Binding-site contacts:
Ligand atom C contacts residue PHE10 of chain 2.A at 3.7 Å (hydrophobic).
Ligand atom CZ3 contacts residue ILE8 of chain 2.A at 3.9 Å (hydrophobic).
Ligand atom CA contacts residue PHE10 of chain 2.A at 3.9 Å (hydrophobic).
Ligand atom CE2 contacts residue HIS115 of chain 1.A at 3.8 Å.
Ligand atom CG contacts residue ARG93 of chain 1.A at 3.7 Å.
Ligand atom NE1 contacts residue HIS115 of chain 1.A at 3.4 Å (h-bond).
Ligand atom N contacts residue GLN9 of chain 2.A at 2.8 Å (h-bond).
Ligand atom NE1 contacts residue PHE10 of chain 2.A at 3.4 Å.
Ligand atom CG2 contacts residue THR11 of chain 2.A at 3.9 Å.
Ligand atom CZ3 contacts residue PHE10 of chain 2.A at 3.8 Å (hydrophobic).
Ligand atom O contacts residue ILE8 of chain 2.A at 3.4 Å.
Ligand atom CB contacts residue ARG93 of chain 1.A at 3.7 Å.
Ligand atom CZ2 contacts residue PHE10 of chain 2.A at 3.9 Å (hydrophobic).
Ligand atom CE2 contacts residue THR119 of chain 1.A at 3.7 Å.
Ligand atom O contacts residue THR11 of chain 2.A at 3.0 Å (h-bond).
Ligand atom CZ2 contacts residue THR119 of chain 1.A at 3.8 Å.
Ligand atom O contacts residue GLN9 of chain 2.A at 3.8 Å.
Ligand atom CG2 contacts residue GLN9 of chain 2.A at 3.7 Å.
Ligand atom CD1 contacts residue PHE10 of chain 2.A at 3.7 Å (hydrophobic).
Ligand atom CG1 contacts residue THR11 of chain 2.A at 3.7 Å.
Ligand atom NE1 contacts residue THR119 of chain 1.A at 3.6 Å.
Ligand atom CB contacts residue GLN9 of chain 2.A at 3.5 Å.
Ligand atom CA contacts residue GLN9 of chain 2.A at 3.9 Å.
Ligand atom CD contacts residue CYS7 of chain 2.A at 3.2 Å (hydrophobic).
Ligand atom CE3 contacts residue ILE8 of chain 2.A at 3.5 Å (hydrophobic).
Ligand atom O contacts residue PHE10 of chain 2.A at 3.4 Å.
Ligand atom CD1 contacts residue THR119 of chain 1.A at 3.8 Å.
Ligand atom CZ3 contacts residue PHE88 of chain 1.A at 3.9 Å (hydrophobic).
Ligand atom CA contacts residue GLN9 of chain 2.A at 3.2 Å.
Ligand atom CH2 contacts residue PHE10 of chain 2.A at 3.8 Å (hydrophobic).
Ligand atom C contacts residue GLN9 of chain 2.A at 3.5 Å.
Ligand atom CZ3 contacts residue LEU94 of chain 1.A at 3.8 Å (hydrophobic).
Ligand atom CE3 contacts residue PHE10 of chain 2.A at 3.6 Å (hydrophobic).
Ligand atom CE3 contacts residue GLN9 of chain 2.A at 3.6 Å.
Ligand atom CG contacts residue CYS7 of chain 2.A at 3.8 Å (hydrophobic).
Ligand atom CD2 contacts residue PHE10 of chain 2.A at 3.8 Å (hydrophobic).
Ligand atom CZ2 contacts residue HIS115 of chain 1.A at 3.6 Å.
Ligand atom O contacts residue GLN9 of chain 2.A at 2.8 Å (h-bond).
Ligand atom CE2 contacts residue PHE10 of chain 2.A at 3.5 Å (hydrophobic).
Ligand atom CH2 contacts residue PHE88 of chain 1.A at 3.5 Å (hydrophobic).

Sequence of chain 1.A:
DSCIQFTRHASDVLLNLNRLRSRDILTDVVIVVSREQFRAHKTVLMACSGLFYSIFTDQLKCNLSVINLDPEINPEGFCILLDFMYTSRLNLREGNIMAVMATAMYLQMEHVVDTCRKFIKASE

This small molecule binds to this protein.
Small molecule (SMILES): CC[C@H](C)[C@H](NC(=O)[C@@H](NC(=O)[C@H](CC1=CN=C2CC=CC=C12)NC(C)=O)C(C)C)C(=O)N1CCC[C@H]1C(N)=O

Sequence of chain 2.A:
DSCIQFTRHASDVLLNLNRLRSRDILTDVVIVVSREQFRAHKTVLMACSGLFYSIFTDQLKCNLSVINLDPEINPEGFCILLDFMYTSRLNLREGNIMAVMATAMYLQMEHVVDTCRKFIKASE